A small-molecule ligand and the protein it binds are described below.
Small molecule (SMILES): CC(C)[C@H](NC(=O)[C@H](CC(=O)O)NC(=O)[C@H](CCC(N)=O)NC(=O)[C@H](CO)NC(=O)[C@H](C)NC(=O)[C@@H](N)CCC(N)=O)C(=O)N[C@@H](CCCCN)C(=O)N[C@@H](CC(N)=O)C(=O)N[C@@H](CC1=c2ccccc2=NC1)C(=O)O

Binding-site contacts:
Ligand atom CE contacts residue ALA150 of chain 1.C at 3.4 Å (hydrophobic).
Ligand atom N contacts residue TYR99 of chain 1.C at 2.9 Å (h-bond).
Ligand atom CD1 contacts residue ASN77 of chain 1.C at 3.4 Å.
Ligand atom N contacts residue ASN77 of chain 1.C at 2.9 Å (h-bond).
Ligand atom OXT contacts residue THR143 of chain 1.C at 2.7 Å (h-bond).
Ligand atom CB contacts residue TYR99 of chain 1.C at 3.5 Å (hydrophobic).
Ligand atom OE1 contacts residue TRP167 of chain 1.C at 3.0 Å (h-bond).
Ligand atom N contacts residue TYR171 of chain 1.C at 2.7 Å (h-bond).
Ligand atom ND2 contacts residue GLU76 of chain 1.C at 2.9 Å (salt-bridge).
Ligand atom CA contacts residue ASN77 of chain 1.C at 3.3 Å.
Ligand atom CA contacts residue ASN66 of chain 1.C at 3.5 Å.
Ligand atom CG1 contacts residue GLN155 of chain 1.C at 3.2 Å.
Ligand atom ND2 contacts residue ASN77 of chain 1.C at 3.1 Å (h-bond).
Ligand atom OD1 contacts residue ARG97 of chain 1.C at 3.5 Å (salt-bridge).
Ligand atom OD2 contacts residue SER70 of chain 1.C at 3.4 Å (h-bond).
Ligand atom CA contacts residue TYR7 of chain 1.C at 3.2 Å (hydrophobic).
Ligand atom C contacts residue THR143 of chain 1.C at 3.5 Å.
Ligand atom CG contacts residue VAL152 of chain 1.C at 3.2 Å (hydrophobic).
Ligand atom N contacts residue TYR7 of chain 1.C at 3.3 Å (h-bond).
Ligand atom N contacts residue TYR7 of chain 1.C at 2.9 Å (h-bond).
Ligand atom ND2 contacts residue THR73 of chain 1.C at 3.5 Å (h-bond).
Ligand atom OXT contacts residue TYR84 of chain 1.C at 2.6 Å (h-bond).
Ligand atom CG contacts residue GLU63 of chain 1.C at 3.1 Å.
Ligand atom CE3 contacts residue TYR123 of chain 1.C at 3.5 Å (hydrophobic).
Ligand atom OD2 contacts residue TYR74 of chain 1.C at 3.5 Å.
Ligand atom C contacts residue TYR7 of chain 1.C at 3.2 Å (hydrophobic).
Ligand atom OD1 contacts residue GLU76 of chain 1.C at 3.4 Å (salt-bridge).
Ligand atom O contacts residue TYR159 of chain 1.C at 2.7 Å (h-bond).
Ligand atom N contacts residue TYR159 of chain 1.C at 3.5 Å (h-bond).
Ligand atom N contacts residue GLU63 of chain 1.C at 2.8 Å (salt-bridge).
Ligand atom CG contacts residue ASN66 of chain 1.C at 3.3 Å.
Ligand atom O contacts residue ASN66 of chain 1.C at 2.9 Å (h-bond).
Ligand atom C contacts residue TYR84 of chain 1.C at 3.4 Å (hydrophobic).
Ligand atom CD contacts residue TRP167 of chain 1.C at 3.2 Å (hydrophobic).
Ligand atom CA contacts residue TYR99 of chain 1.C at 3.5 Å (hydrophobic).
Ligand atom O contacts residue TRP147 of chain 1.C at 2.9 Å (h-bond).
Ligand atom CB contacts residue ASN77 of chain 1.C at 3.5 Å.
Ligand atom CA contacts residue GLU63 of chain 1.C at 3.5 Å.
Ligand atom CB contacts residue TRP167 of chain 1.C at 3.5 Å (hydrophobic).
Ligand atom O contacts residue TYR84 of chain 1.C at 3.5 Å (h-bond).

Sequence of chain 1.C:
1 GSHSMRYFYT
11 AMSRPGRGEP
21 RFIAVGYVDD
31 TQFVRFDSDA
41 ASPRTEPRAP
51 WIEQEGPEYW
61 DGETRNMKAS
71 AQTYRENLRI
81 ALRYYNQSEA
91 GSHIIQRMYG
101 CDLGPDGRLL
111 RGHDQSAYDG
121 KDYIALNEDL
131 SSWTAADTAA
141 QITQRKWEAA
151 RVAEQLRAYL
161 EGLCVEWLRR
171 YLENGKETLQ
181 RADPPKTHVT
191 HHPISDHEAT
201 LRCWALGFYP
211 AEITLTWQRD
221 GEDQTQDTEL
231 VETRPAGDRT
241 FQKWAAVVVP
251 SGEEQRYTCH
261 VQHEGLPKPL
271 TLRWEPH